Binding-site contacts:
Ligand atom C6 contacts residue ASP227 of chain 1.B at 3.4 Å.
Ligand atom O contacts residue ASN202 of chain 1.B at 3.0 Å (h-bond).
Ligand atom OP4 contacts residue THR121 of chain 1.B at 3.6 Å.
Ligand atom C4 contacts residue HIS150 of chain 1.B at 3.7 Å.
Ligand atom O contacts residue ARG408 of chain 1.B at 2.8 Å (salt-bridge).
Ligand atom OP3 contacts residue THR304 of chain 2.D at 2.8 Å (h-bond).
Ligand atom C6 contacts residue THR121 of chain 1.B at 3.8 Å.
Ligand atom OP2 contacts residue ASN120 of chain 1.B at 3.2 Å.
Ligand atom N contacts residue HIS150 of chain 1.B at 3.5 Å.
Ligand atom O3 contacts residue GLN230 of chain 1.B at 3.5 Å.
Ligand atom OP3 contacts residue ARG253 of chain 1.B at 3.2 Å (salt-bridge).
Ligand atom P contacts residue ARG253 of chain 1.B at 3.3 Å.
Ligand atom P contacts residue SER122 of chain 1.B at 3.7 Å.
Ligand atom C contacts residue ALA51 of chain 1.B at 3.6 Å (hydrophobic).
Ligand atom C2 contacts residue HIS150 of chain 1.B at 3.8 Å.
Ligand atom OP4 contacts residue ARG253 of chain 1.B at 3.0 Å (salt-bridge).
Ligand atom N contacts residue ARG253 of chain 1.B at 3.5 Å (salt-bridge).
Ligand atom C2A contacts residue ASP227 of chain 1.B at 3.4 Å.
Ligand atom C2 contacts residue ASP227 of chain 1.B at 3.4 Å.
Ligand atom C5A contacts residue SER122 of chain 1.B at 3.6 Å.
Ligand atom C6 contacts residue HIS150 of chain 1.B at 3.8 Å.
Ligand atom C contacts residue ARG408 of chain 1.B at 3.5 Å.
Ligand atom C5A contacts residue HIS150 of chain 1.B at 3.6 Å.
Ligand atom OP2 contacts residue THR121 of chain 1.B at 3.2 Å (h-bond).
Ligand atom C4A contacts residue ARG253 of chain 1.B at 2.9 Å.
Ligand atom OXT contacts residue ALA52 of chain 1.B at 3.6 Å.
Ligand atom N1 contacts residue ASP227 of chain 1.B at 2.5 Å (salt-bridge).
Ligand atom OP1 contacts residue SER250 of chain 1.B at 2.7 Å (h-bond).
Ligand atom C5 contacts residue HIS150 of chain 1.B at 3.6 Å.
Ligand atom C2A contacts residue VAL200 of chain 1.B at 3.8 Å (hydrophobic).
Ligand atom OP2 contacts residue SER122 of chain 1.B at 2.7 Å (h-bond).
Ligand atom C4A contacts residue HIS150 of chain 1.B at 3.7 Å.
Ligand atom OP1 contacts residue ARG253 of chain 1.B at 2.6 Å (salt-bridge).
Ligand atom OP1 contacts residue HIS252 of chain 1.B at 3.1 Å (h-bond).
Ligand atom O3 contacts residue ASN202 of chain 1.B at 3.1 Å.
Ligand atom OXT contacts residue ARG408 of chain 1.B at 3.0 Å (salt-bridge).
Ligand atom N1 contacts residue ALA229 of chain 1.B at 3.8 Å.
Ligand atom C2A contacts residue THR198 of chain 1.B at 3.7 Å.
Ligand atom CA contacts residue ARG253 of chain 1.B at 3.0 Å.
Ligand atom OP1 contacts residue ASN120 of chain 1.B at 3.5 Å.

Sequence of chain 2.D:
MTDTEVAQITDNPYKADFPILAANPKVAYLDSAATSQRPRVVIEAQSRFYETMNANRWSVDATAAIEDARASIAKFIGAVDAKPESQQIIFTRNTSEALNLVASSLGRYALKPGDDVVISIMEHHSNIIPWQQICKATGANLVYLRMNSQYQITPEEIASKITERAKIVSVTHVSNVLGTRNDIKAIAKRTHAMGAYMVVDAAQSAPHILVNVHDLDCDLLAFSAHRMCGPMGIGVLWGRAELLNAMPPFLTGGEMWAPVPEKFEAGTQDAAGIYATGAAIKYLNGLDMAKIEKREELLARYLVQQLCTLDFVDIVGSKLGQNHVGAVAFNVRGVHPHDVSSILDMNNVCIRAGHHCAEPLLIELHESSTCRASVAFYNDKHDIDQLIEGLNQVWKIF

The protein below binds the small molecule below.
Small molecule (SMILES): Cc1ncc(COP(=O)(O)O)c(CNCC(=O)O)c1O

Sequence of chain 1.B:
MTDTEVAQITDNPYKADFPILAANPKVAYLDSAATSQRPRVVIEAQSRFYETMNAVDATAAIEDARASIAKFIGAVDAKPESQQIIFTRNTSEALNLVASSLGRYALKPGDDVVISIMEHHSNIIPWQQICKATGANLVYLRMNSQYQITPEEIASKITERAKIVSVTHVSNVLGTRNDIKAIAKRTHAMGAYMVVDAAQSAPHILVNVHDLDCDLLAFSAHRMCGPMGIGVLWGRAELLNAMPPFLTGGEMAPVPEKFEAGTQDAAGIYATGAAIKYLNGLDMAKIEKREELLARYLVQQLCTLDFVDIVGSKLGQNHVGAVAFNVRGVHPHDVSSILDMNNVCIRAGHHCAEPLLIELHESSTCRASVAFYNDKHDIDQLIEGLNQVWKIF